This protein binds this small molecule.
Small molecule (SMILES): CN1C(=O)C[C@@H](c2ccccc2)Nc2ccccc21

Binding-site contacts:
Ligand atom C15 contacts residue LEU51 of chain 1.A at 4.1 Å (hydrophobic).
Ligand atom O contacts residue ILE105 of chain 1.A at 4.2 Å.
Ligand atom C8 contacts residue LEU53 of chain 1.A at 3.9 Å (hydrophobic).
Ligand atom C12 contacts residue LEU53 of chain 1.A at 3.9 Å (hydrophobic).
Ligand atom C9 contacts residue ILE105 of chain 1.A at 4.1 Å (hydrophobic).
Ligand atom C contacts residue PRO41 of chain 1.A at 4.0 Å (hydrophobic).
Ligand atom C15 contacts residue LEU53 of chain 1.A at 3.8 Å (hydrophobic).
Ligand atom C1 contacts residue ILE105 of chain 1.A at 4.0 Å (hydrophobic).
Ligand atom C3 contacts residue PRO41 of chain 1.A at 3.6 Å (hydrophobic).
Ligand atom C11 contacts residue LEU53 of chain 1.A at 4.2 Å (hydrophobic).
Ligand atom C5 contacts residue LEU51 of chain 1.A at 4.1 Å (hydrophobic).
Ligand atom C4 contacts residue LEU51 of chain 1.A at 3.9 Å (hydrophobic).
Ligand atom N contacts residue ILE105 of chain 1.A at 3.9 Å.
Ligand atom C contacts residue VAL46 of chain 1.A at 3.8 Å (hydrophobic).
Ligand atom O contacts residue TYR56 of chain 1.A at 3.9 Å.
Ligand atom C7 contacts residue ASN99 of chain 1.A at 3.6 Å.
Ligand atom C10 contacts residue ASN99 of chain 1.A at 4.0 Å.
Ligand atom O contacts residue ASN99 of chain 1.A at 3.0 Å (h-bond).
Ligand atom C4 contacts residue PRO41 of chain 1.A at 3.9 Å (hydrophobic).
Ligand atom C11 contacts residue ASN99 of chain 1.A at 3.4 Å.
Ligand atom C4 contacts residue TRP40 of chain 1.A at 4.0 Å (hydrophobic).
Ligand atom C3 contacts residue LEU51 of chain 1.A at 3.8 Å (hydrophobic).
Ligand atom C contacts residue ILE105 of chain 1.A at 3.9 Å (hydrophobic).
Ligand atom C14 contacts residue LEU53 of chain 1.A at 3.9 Å (hydrophobic).
Ligand atom C14 contacts residue LEU51 of chain 1.A at 4.2 Å (hydrophobic).
Ligand atom C6 contacts residue ILE105 of chain 1.A at 3.8 Å (hydrophobic).
Ligand atom C5 contacts residue PRO41 of chain 1.A at 4.2 Å (hydrophobic).
Ligand atom C2 contacts residue LEU51 of chain 1.A at 4.0 Å (hydrophobic).
Ligand atom C8 contacts residue ASN99 of chain 1.A at 4.0 Å.
Ligand atom C10 contacts residue LEU53 of chain 1.A at 4.0 Å (hydrophobic).
Ligand atom C2 contacts residue VAL46 of chain 1.A at 4.1 Å (hydrophobic).
Ligand atom N1 contacts residue ILE105 of chain 1.A at 3.5 Å.
Ligand atom C13 contacts residue LEU53 of chain 1.A at 3.7 Å (hydrophobic).
Ligand atom C2 contacts residue PRO41 of chain 1.A at 3.4 Å (hydrophobic).
Ligand atom C1 contacts residue LEU51 of chain 1.A at 4.3 Å (hydrophobic).
Ligand atom C contacts residue PHE42 of chain 1.A at 3.8 Å (hydrophobic).
Ligand atom C1 contacts residue PRO41 of chain 1.A at 4.0 Å (hydrophobic).
Ligand atom N contacts residue VAL46 of chain 1.A at 4.0 Å.
Ligand atom C9 contacts residue ASN99 of chain 1.A at 3.9 Å.
Ligand atom C7 contacts residue ILE105 of chain 1.A at 4.2 Å (hydrophobic).

Sequence of chain 1.A:
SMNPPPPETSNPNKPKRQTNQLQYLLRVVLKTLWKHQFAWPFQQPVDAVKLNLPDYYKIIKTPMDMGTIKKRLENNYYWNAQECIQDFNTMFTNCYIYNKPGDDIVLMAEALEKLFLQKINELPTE